A protein and the small-molecule ligand that binds it are described below.
Small molecule (SMILES): CC(=O)N[C@H]1[C@H](O[C@H]2[C@H](O)[C@@H](NC(C)=O)CO[C@@H]2CO)O[C@H](CO)[C@@H](O)[C@@H]1O

Sequence of chain 1.B:
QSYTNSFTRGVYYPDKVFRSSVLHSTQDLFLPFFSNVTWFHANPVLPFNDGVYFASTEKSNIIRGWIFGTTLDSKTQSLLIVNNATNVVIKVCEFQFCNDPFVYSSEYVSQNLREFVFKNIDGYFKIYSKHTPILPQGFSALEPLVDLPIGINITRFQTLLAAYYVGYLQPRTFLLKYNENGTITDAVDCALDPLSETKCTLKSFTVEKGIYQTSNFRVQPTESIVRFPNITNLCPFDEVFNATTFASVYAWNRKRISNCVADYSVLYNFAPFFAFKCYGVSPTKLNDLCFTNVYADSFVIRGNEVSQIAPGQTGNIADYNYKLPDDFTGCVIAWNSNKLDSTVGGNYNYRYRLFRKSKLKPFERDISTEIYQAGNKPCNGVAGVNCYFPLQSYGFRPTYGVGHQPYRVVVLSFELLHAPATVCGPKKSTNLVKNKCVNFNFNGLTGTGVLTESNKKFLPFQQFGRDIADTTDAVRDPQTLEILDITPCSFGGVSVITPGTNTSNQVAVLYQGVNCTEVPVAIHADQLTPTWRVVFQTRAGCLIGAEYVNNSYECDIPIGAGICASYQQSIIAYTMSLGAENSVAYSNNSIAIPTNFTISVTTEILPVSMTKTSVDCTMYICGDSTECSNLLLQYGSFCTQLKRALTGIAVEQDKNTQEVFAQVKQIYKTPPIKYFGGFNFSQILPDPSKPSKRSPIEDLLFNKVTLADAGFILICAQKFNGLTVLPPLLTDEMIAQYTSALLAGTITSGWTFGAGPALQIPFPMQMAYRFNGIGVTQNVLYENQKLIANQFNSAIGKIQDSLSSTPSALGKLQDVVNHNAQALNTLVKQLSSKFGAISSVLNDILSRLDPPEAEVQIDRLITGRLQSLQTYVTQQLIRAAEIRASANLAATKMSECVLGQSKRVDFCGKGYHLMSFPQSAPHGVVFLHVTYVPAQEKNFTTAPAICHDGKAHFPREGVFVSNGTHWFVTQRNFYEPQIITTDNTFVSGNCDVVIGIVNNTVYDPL

Binding-site contacts:
Ligand atom C6 contacts residue LEU914 of chain 1.B at 4.4 Å (hydrophobic).
Ligand atom C4 contacts residue ASN709 of chain 1.B at 4.2 Å.
Ligand atom O5 contacts residue ASN709 of chain 1.B at 2.2 Å (h-bond).
Ligand atom C7 contacts residue ASN709 of chain 1.B at 3.4 Å.
Ligand atom O6 contacts residue LEU914 of chain 1.B at 3.5 Å.
Ligand atom O6 contacts residue GLN918 of chain 1.B at 2.6 Å (h-bond).
Ligand atom C8 contacts residue LEU914 of chain 1.B at 3.9 Å (hydrophobic).
Ligand atom C2 contacts residue GLN1063 of chain 1.B at 4.4 Å.
Ligand atom C7 contacts residue GLN1063 of chain 1.B at 4.2 Å.
Ligand atom O7 contacts residue LEU914 of chain 1.B at 3.4 Å.
Ligand atom O5 contacts residue GLN1063 of chain 1.B at 3.7 Å.
Ligand atom C2 contacts residue ASN709 of chain 1.B at 2.6 Å.
Ligand atom O4 contacts residue LEU914 of chain 1.B at 3.9 Å.
Ligand atom C5 contacts residue ASN709 of chain 1.B at 3.6 Å.
Ligand atom N2 contacts residue ASN709 of chain 1.B at 3.1 Å (h-bond).
Ligand atom C5 contacts residue GLN918 of chain 1.B at 4.1 Å.
Ligand atom C1 contacts residue GLN1063 of chain 1.B at 3.8 Å.
Ligand atom C7 contacts residue LEU914 of chain 1.B at 3.7 Å (hydrophobic).
Ligand atom C5 contacts residue LEU914 of chain 1.B at 4.1 Å (hydrophobic).
Ligand atom O7 contacts residue GLN1063 of chain 1.B at 3.2 Å (h-bond).
Ligand atom C1 contacts residue ASN709 of chain 1.B at 1.4 Å.
Ligand atom C3 contacts residue ASN709 of chain 1.B at 3.9 Å.
Ligand atom N2 contacts residue LEU914 of chain 1.B at 4.5 Å.
Ligand atom O7 contacts residue ASN709 of chain 1.B at 3.3 Å (h-bond).
Ligand atom C6 contacts residue GLN918 of chain 1.B at 3.6 Å.